This small molecule binds to this protein.
Small molecule (SMILES): O=C(O)CCC(=O)C(=O)O

Sequence of chain 1.A:
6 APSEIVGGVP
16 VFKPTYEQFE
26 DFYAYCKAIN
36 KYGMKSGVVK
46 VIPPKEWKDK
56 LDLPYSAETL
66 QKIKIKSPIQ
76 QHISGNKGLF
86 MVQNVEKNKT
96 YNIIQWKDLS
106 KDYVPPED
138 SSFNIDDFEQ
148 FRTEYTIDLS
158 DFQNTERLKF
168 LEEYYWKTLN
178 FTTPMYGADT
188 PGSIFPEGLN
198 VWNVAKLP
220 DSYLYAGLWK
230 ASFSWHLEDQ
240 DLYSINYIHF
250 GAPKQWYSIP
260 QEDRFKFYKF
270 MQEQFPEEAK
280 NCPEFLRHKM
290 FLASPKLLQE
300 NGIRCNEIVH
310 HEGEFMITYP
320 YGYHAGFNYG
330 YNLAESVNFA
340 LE

Binding-site contacts:
Ligand atom C5 contacts residue TYR183 of chain 1.A at 3.5 Å (hydrophobic).
Ligand atom C3 contacts residue ASN245 of chain 1.A at 4.3 Å.
Ligand atom O1 contacts residue TRP255 of chain 1.A at 3.7 Å.
Ligand atom O1 contacts residue ASN245 of chain 1.A at 2.9 Å (h-bond).
Ligand atom C5 contacts residue LYS253 of chain 1.A at 3.8 Å.
Ligand atom C1 contacts residue TRP255 of chain 1.A at 3.7 Å (hydrophobic).
Ligand atom O1 contacts residue ILE244 of chain 1.A at 4.2 Å.
Ligand atom C1 contacts residue ASN245 of chain 1.A at 4.0 Å.
Ligand atom O1 contacts residue SER243 of chain 1.A at 4.3 Å.
Ligand atom O1 contacts residue SER335 of chain 1.A at 4.0 Å.
Ligand atom C2 contacts residue ASN245 of chain 1.A at 4.3 Å.
Ligand atom O3 contacts residue ASN245 of chain 1.A at 3.5 Å (h-bond).
Ligand atom O5 contacts residue HIS235 of chain 1.A at 4.1 Å.
Ligand atom O4 contacts residue TYR183 of chain 1.A at 2.7 Å (h-bond).
Ligand atom O3 contacts residue PHE232 of chain 1.A at 4.3 Å.
Ligand atom C3 contacts residue NI1 of chain 1.C at 3.9 Å.
Ligand atom C2 contacts residue NI1 of chain 1.C at 2.9 Å.
Ligand atom O2 contacts residue THR317 of chain 1.A at 3.5 Å.
Ligand atom O5 contacts residue TYR224 of chain 1.A at 4.0 Å.
Ligand atom O3 contacts residue LYS253 of chain 1.A at 2.7 Å (salt-bridge).
Ligand atom O4 contacts residue LYS253 of chain 1.A at 4.2 Å.
Ligand atom C4 contacts residue PHE232 of chain 1.A at 3.2 Å (hydrophobic).
Ligand atom O1 contacts residue NI1 of chain 1.C at 4.4 Å.
Ligand atom O2 contacts residue HIS323 of chain 1.A at 3.6 Å.
Ligand atom O3 contacts residue TYR183 of chain 1.A at 3.5 Å (h-bond).
Ligand atom C3 contacts residue TRP255 of chain 1.A at 3.6 Å (hydrophobic).
Ligand atom C5 contacts residue PHE232 of chain 1.A at 3.6 Å (hydrophobic).
Ligand atom O5 contacts residue NI1 of chain 1.C at 2.6 Å (h-bond).
Ligand atom O2 contacts residue SER243 of chain 1.A at 2.9 Å (h-bond).
Ligand atom C1 contacts residue NI1 of chain 1.C at 3.2 Å.
Ligand atom C1 contacts residue SER243 of chain 1.A at 4.0 Å.
Ligand atom O2 contacts residue NI1 of chain 1.C at 2.6 Å (h-bond).
Ligand atom C5 contacts residue TYR224 of chain 1.A at 4.0 Å (hydrophobic).
Ligand atom O2 contacts residue TRP255 of chain 1.A at 4.1 Å.
Ligand atom O4 contacts residue TYR224 of chain 1.A at 4.2 Å.
Ligand atom O3 contacts residue TYR224 of chain 1.A at 3.5 Å.
Ligand atom C2 contacts residue TRP255 of chain 1.A at 4.1 Å (hydrophobic).
Ligand atom O4 contacts residue PHE232 of chain 1.A at 3.5 Å.
Ligand atom C3 contacts residue PHE232 of chain 1.A at 3.9 Å (hydrophobic).
Ligand atom O2 contacts residue GLU237 of chain 1.A at 4.3 Å.